Sequence of chain 1.A:
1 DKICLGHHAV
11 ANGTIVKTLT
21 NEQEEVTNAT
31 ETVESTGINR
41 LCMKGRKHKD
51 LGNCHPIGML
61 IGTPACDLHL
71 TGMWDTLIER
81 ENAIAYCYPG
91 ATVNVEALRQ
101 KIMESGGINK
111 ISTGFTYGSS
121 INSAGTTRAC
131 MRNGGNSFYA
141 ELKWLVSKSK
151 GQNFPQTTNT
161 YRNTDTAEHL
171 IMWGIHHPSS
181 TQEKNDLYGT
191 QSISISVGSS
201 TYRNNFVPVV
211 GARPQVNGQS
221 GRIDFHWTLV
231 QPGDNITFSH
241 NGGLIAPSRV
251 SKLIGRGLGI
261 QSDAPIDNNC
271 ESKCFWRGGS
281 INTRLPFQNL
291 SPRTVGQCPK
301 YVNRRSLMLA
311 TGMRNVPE

Sequence of chain 1.C:
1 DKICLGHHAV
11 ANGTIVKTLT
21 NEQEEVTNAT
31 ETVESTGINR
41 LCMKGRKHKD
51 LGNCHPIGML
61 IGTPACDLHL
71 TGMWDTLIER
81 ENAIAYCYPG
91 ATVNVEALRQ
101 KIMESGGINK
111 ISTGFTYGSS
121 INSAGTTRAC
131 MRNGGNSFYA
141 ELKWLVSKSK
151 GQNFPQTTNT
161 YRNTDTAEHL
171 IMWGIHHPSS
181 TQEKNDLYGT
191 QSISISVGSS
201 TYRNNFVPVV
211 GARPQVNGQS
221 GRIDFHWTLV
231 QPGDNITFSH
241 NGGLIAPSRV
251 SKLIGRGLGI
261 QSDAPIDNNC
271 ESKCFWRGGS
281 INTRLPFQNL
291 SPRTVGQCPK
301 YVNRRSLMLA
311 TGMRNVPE

The small molecule below binds the protein below.
Small molecule (SMILES): CC(=O)N[C@@H]1[C@@H](O)[C@H](O)[C@@H](CO)O[C@H]1O

Binding-site contacts:
Ligand atom O6 contacts residue ARG162 of chain 1.C at 2.5 Å (salt-bridge).
Ligand atom C3 contacts residue ASN235 of chain 1.C at 3.7 Å.
Ligand atom N2 contacts residue ASN235 of chain 1.C at 2.8 Å (h-bond).
Ligand atom C1 contacts residue ASN235 of chain 1.C at 1.4 Å.
Ligand atom C8 contacts residue ASN235 of chain 1.C at 4.4 Å.
Ligand atom O7 contacts residue ASN235 of chain 1.C at 3.2 Å (h-bond).
Ligand atom C7 contacts residue GLY233 of chain 1.C at 4.0 Å.
Ligand atom C8 contacts residue ASP234 of chain 1.C at 3.8 Å.
Ligand atom C8 contacts residue GLY233 of chain 1.C at 3.5 Å.
Ligand atom O5 contacts residue ARG162 of chain 1.C at 3.2 Å (salt-bridge).
Ligand atom O7 contacts residue PRO214 of chain 1.A at 3.5 Å.
Ligand atom C2 contacts residue ASN235 of chain 1.C at 2.3 Å.
Ligand atom C5 contacts residue ASN235 of chain 1.C at 3.7 Å.
Ligand atom N2 contacts residue GLY233 of chain 1.C at 3.6 Å.
Ligand atom C4 contacts residue ASN235 of chain 1.C at 4.1 Å.
Ligand atom O5 contacts residue ASN235 of chain 1.C at 2.4 Å (h-bond).
Ligand atom C6 contacts residue ARG162 of chain 1.C at 3.8 Å.
Ligand atom C7 contacts residue PRO214 of chain 1.A at 4.4 Å (hydrophobic).
Ligand atom C7 contacts residue ASN235 of chain 1.C at 3.2 Å.
Ligand atom C5 contacts residue ARG162 of chain 1.C at 4.1 Å.
Ligand atom C1 contacts residue ARG162 of chain 1.C at 4.1 Å.
Ligand atom C8 contacts residue SER200 of chain 1.C at 4.1 Å.